A protein and the small-molecule ligand that binds it are described below.
Small molecule (SMILES): C[C@@H]1C[C@@H]2[C@@H]3CCC4=CC(=O)C=C[C@]4(C)C3=CC[C@]2(C)[C@@]1(O)C(=O)CO

Binding-site contacts:
Ligand atom C22 contacts residue GLN116 of chain 1.A at 3.2 Å.
Ligand atom C02 contacts residue PHE97 of chain 1.A at 4.0 Å (hydrophobic).
Ligand atom C08 contacts residue MET75 of chain 1.A at 3.9 Å (hydrophobic).
Ligand atom C14 contacts residue MET75 of chain 1.A at 3.8 Å (hydrophobic).
Ligand atom O01 contacts residue ARG85 of chain 1.A at 2.8 Å (salt-bridge).
Ligand atom O04 contacts residue THR213 of chain 1.A at 3.4 Å (h-bond).
Ligand atom C15 contacts residue GLN116 of chain 1.A at 3.9 Å.
Ligand atom C22 contacts residue PHE209 of chain 1.A at 3.3 Å (hydrophobic).
Ligand atom O01 contacts residue PHE97 of chain 1.A at 3.4 Å.
Ligand atom C02 contacts residue GLN44 of chain 1.A at 3.2 Å.
Ligand atom C17 contacts residue GLN116 of chain 1.A at 3.8 Å.
Ligand atom C01 contacts residue GLY41 of chain 1.A at 3.6 Å.
Ligand atom C03 contacts residue GLN44 of chain 1.A at 3.2 Å.
Ligand atom C19 contacts residue MET78 of chain 1.A at 3.6 Å (hydrophobic).
Ligand atom C12 contacts residue ASN38 of chain 1.A at 3.3 Å.
Ligand atom C01 contacts residue GLN44 of chain 1.A at 4.0 Å.
Ligand atom C03 contacts residue ARG85 of chain 1.A at 3.9 Å.
Ligand atom C07 contacts residue MET75 of chain 1.A at 3.9 Å (hydrophobic).
Ligand atom O03 contacts residue GLN116 of chain 1.A at 2.6 Å (h-bond).
Ligand atom C13 contacts residue ASN38 of chain 1.A at 3.6 Å.
Ligand atom C18 contacts residue ASN38 of chain 1.A at 3.1 Å.
Ligand atom C22 contacts residue LEU206 of chain 1.A at 3.8 Å (hydrophobic).
Ligand atom C21 contacts residue ASN38 of chain 1.A at 3.4 Å.
Ligand atom O05 contacts residue VAL221 of chain 1.A at 3.7 Å.
Ligand atom O04 contacts residue CYS210 of chain 1.A at 3.2 Å.
Ligand atom C21 contacts residue MET34 of chain 1.A at 3.7 Å (hydrophobic).
Ligand atom C11 contacts residue LEU37 of chain 1.A at 3.6 Å (hydrophobic).
Ligand atom C19 contacts residue TRP74 of chain 1.A at 4.0 Å (hydrophobic).
Ligand atom C05 contacts residue MET78 of chain 1.A at 3.9 Å (hydrophobic).
Ligand atom C04 contacts residue MET78 of chain 1.A at 3.7 Å (hydrophobic).
Ligand atom O05 contacts residue THR213 of chain 1.A at 3.3 Å (h-bond).
Ligand atom O05 contacts residue PHE223 of chain 1.A at 3.6 Å.
Ligand atom O01 contacts residue GLN44 of chain 1.A at 3.1 Å (h-bond).
Ligand atom C01 contacts residue LEU37 of chain 1.A at 3.5 Å (hydrophobic).
Ligand atom C20 contacts residue ASN38 of chain 1.A at 3.7 Å.
Ligand atom C03 contacts residue PHE97 of chain 1.A at 3.6 Å (hydrophobic).
Ligand atom C04 contacts residue GLN44 of chain 1.A at 3.8 Å.
Ligand atom C16 contacts residue GLN116 of chain 1.A at 3.8 Å.
Ligand atom C12 contacts residue LEU37 of chain 1.A at 3.9 Å (hydrophobic).
Ligand atom O05 contacts residue ASN38 of chain 1.A at 3.1 Å (h-bond).

Sequence of chain 1.A:
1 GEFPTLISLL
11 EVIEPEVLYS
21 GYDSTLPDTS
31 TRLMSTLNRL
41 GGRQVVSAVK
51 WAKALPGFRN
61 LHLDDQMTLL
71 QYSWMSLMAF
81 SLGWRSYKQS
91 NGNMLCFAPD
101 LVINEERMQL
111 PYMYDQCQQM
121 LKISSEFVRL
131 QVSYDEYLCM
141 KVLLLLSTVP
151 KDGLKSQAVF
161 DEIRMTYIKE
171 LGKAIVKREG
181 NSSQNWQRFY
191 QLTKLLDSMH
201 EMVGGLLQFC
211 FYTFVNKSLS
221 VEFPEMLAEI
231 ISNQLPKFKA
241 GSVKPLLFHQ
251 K